Binding-site contacts:
Ligand atom O7 contacts residue ASN10 of chain 1.B at 3.8 Å.
Ligand atom C8 contacts residue PHE9 of chain 1.B at 4.4 Å (hydrophobic).
Ligand atom C2 contacts residue ASN10 of chain 1.B at 2.6 Å.
Ligand atom C4 contacts residue ASN10 of chain 1.B at 4.4 Å.
Ligand atom C8 contacts residue GLY6 of chain 1.B at 3.4 Å.
Ligand atom O7 contacts residue PHE9 of chain 1.B at 4.0 Å.
Ligand atom C1 contacts residue ASN10 of chain 1.B at 1.5 Å.
Ligand atom O5 contacts residue ASN10 of chain 1.B at 2.4 Å (h-bond).
Ligand atom C6 contacts residue ASN10 of chain 1.B at 4.0 Å.
Ligand atom C7 contacts residue PHE9 of chain 1.B at 4.4 Å (hydrophobic).
Ligand atom C3 contacts residue ASN10 of chain 1.B at 3.9 Å.
Ligand atom C5 contacts residue ASN10 of chain 1.B at 3.7 Å.
Ligand atom C8 contacts residue PHE5 of chain 1.B at 3.7 Å (hydrophobic).
Ligand atom O6 contacts residue ASN10 of chain 1.B at 4.2 Å.
Ligand atom C8 contacts residue LEU35 of chain 1.B at 4.1 Å (hydrophobic).
Ligand atom C7 contacts residue GLY6 of chain 1.B at 4.0 Å.
Ligand atom N2 contacts residue GLY6 of chain 1.B at 3.9 Å.
Ligand atom C7 contacts residue ASN10 of chain 1.B at 3.7 Å.
Ligand atom N2 contacts residue ASN10 of chain 1.B at 3.1 Å (h-bond).

Sequence of chain 1.B:
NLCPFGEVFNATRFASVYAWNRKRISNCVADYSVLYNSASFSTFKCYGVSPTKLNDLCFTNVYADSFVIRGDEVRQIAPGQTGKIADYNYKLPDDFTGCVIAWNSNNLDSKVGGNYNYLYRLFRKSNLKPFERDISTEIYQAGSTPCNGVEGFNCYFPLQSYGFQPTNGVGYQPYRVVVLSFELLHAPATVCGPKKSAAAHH

This small molecule binds to this protein.
Small molecule (SMILES): CC(=O)N[C@@H]1[C@@H](O)[C@H](O)[C@@H](CO)O[C@H]1O